The protein below binds the small molecule below.
Small molecule (SMILES): CC(=O)N[C@@H]1[C@@H](O)[C@H](O)[C@@H](CO)O[C@H]1O

Sequence of chain 1.C:
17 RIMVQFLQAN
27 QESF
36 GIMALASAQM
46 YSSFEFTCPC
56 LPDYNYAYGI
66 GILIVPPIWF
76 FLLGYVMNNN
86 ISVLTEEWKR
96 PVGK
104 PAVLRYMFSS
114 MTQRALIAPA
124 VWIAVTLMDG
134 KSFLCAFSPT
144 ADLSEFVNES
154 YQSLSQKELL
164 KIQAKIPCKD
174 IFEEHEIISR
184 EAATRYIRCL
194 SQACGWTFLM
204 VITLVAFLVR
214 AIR

Binding-site contacts:
Ligand atom C1 contacts residue SER153 of chain 1.C at 4.1 Å.
Ligand atom C2 contacts residue ASN151 of chain 1.C at 2.4 Å.
Ligand atom C7 contacts residue ASN151 of chain 1.C at 3.1 Å.
Ligand atom C5 contacts residue SER153 of chain 1.C at 4.4 Å.
Ligand atom O7 contacts residue GLU179 of chain 1.C at 3.2 Å (salt-bridge).
Ligand atom O5 contacts residue TYR154 of chain 1.C at 4.4 Å.
Ligand atom C8 contacts residue ASN151 of chain 1.C at 4.2 Å.
Ligand atom O7 contacts residue ASN151 of chain 1.C at 2.9 Å (h-bond).
Ligand atom C7 contacts residue GLU179 of chain 1.C at 4.2 Å.
Ligand atom C1 contacts residue ASN151 of chain 1.C at 1.4 Å.
Ligand atom O5 contacts residue ASN151 of chain 1.C at 2.3 Å (h-bond).
Ligand atom O5 contacts residue SER153 of chain 1.C at 3.5 Å (h-bond).
Ligand atom C1 contacts residue GLU179 of chain 1.C at 3.9 Å.
Ligand atom C6 contacts residue TYR154 of chain 1.C at 4.4 Å (hydrophobic).
Ligand atom O5 contacts residue GLU179 of chain 1.C at 4.0 Å.
Ligand atom O7 contacts residue ILE180 of chain 1.C at 4.4 Å.
Ligand atom C4 contacts residue ASN151 of chain 1.C at 4.2 Å.
Ligand atom N2 contacts residue ASN151 of chain 1.C at 2.9 Å (h-bond).
Ligand atom O6 contacts residue TYR154 of chain 1.C at 3.6 Å.
Ligand atom C3 contacts residue ASN151 of chain 1.C at 3.8 Å.
Ligand atom O6 contacts residue SER153 of chain 1.C at 3.1 Å (h-bond).
Ligand atom C2 contacts residue GLU179 of chain 1.C at 4.1 Å.
Ligand atom C6 contacts residue SER153 of chain 1.C at 4.3 Å.
Ligand atom O7 contacts residue HIS178 of chain 1.C at 3.7 Å.
Ligand atom C1 contacts residue GLU152 of chain 1.C at 4.0 Å.
Ligand atom C5 contacts residue ASN151 of chain 1.C at 3.6 Å.
Ligand atom O5 contacts residue GLU152 of chain 1.C at 4.4 Å.